Binding-site contacts:
Ligand atom OP2 contacts residue GLY49 of chain 50.E at 4.2 Å.
Ligand atom C4 contacts residue TRP47 of chain 50.D at 3.9 Å (hydrophobic).
Ligand atom N9 contacts residue TRP47 of chain 50.D at 3.9 Å.
Ligand atom N7 contacts residue TRP47 of chain 50.D at 3.7 Å.
Ligand atom C6 contacts residue TRP47 of chain 50.D at 3.9 Å (hydrophobic).
Ligand atom O4' contacts residue TRP47 of chain 50.D at 4.1 Å.
Ligand atom N6 contacts residue TYR50 of chain 50.D at 4.2 Å.
Ligand atom C1' contacts residue TRP47 of chain 50.D at 4.3 Å (hydrophobic).
Ligand atom N1 contacts residue THR48 of chain 50.D at 4.0 Å.
Ligand atom OP2 contacts residue VAL178 of chain 50.E at 4.5 Å.
Ligand atom C8 contacts residue TRP47 of chain 50.D at 3.8 Å (hydrophobic).
Ligand atom N1 contacts residue TRP47 of chain 50.D at 4.3 Å.
Ligand atom C5' contacts residue VAL178 of chain 50.E at 4.5 Å (hydrophobic).
Ligand atom O4' contacts residue LYS143 of chain 50.D at 4.1 Å.
Ligand atom N6 contacts residue THR48 of chain 50.D at 3.3 Å (h-bond).
Ligand atom C5 contacts residue TRP47 of chain 50.D at 3.8 Å (hydrophobic).
Ligand atom C6 contacts residue THR48 of chain 50.D at 4.2 Å.
Ligand atom C2 contacts residue TRP47 of chain 50.D at 4.2 Å (hydrophobic).
Ligand atom N3 contacts residue TRP47 of chain 50.D at 4.1 Å.
Ligand atom N6 contacts residue TRP47 of chain 50.D at 3.8 Å.

Sequence of chain 50.E:
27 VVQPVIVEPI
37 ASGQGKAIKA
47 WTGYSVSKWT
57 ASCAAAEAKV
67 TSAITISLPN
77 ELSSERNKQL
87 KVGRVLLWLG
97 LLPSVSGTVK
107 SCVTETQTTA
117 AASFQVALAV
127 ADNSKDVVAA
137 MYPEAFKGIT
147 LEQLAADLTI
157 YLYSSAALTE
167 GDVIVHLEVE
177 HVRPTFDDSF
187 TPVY

Sequence of chain 50.D:
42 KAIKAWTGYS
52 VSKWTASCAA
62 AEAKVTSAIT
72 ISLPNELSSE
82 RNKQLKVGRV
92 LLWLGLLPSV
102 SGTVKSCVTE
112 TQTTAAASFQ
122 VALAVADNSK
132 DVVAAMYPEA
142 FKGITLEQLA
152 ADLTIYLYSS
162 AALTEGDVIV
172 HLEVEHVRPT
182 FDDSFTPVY

This small molecule binds to this protein.
Small molecule (SMILES): Nc1ncnc2c1ncn2[C@@H]1O[C@H](COO[C@@H]2C[C@@H](CO[P](=O)(O)O[C@H]3[C@@H](O)[C@H](n4cnc5c(N)ncnc54)O[C@@H]3COP(=O)=O)O[C@H]2n2ccc(=O)[nH]c2=O)[C@@H](OOP(O)OC[C@H]2O[C@@H](n3ccc(=O)[nH]c3=O)[C@H](O)[C@@H]2O)[C@H]1O.Op1oo1